The protein below binds the small molecule below.
Small molecule (SMILES): CC(=O)N[C@@H]1[C@@H](O)[C@H](O)[C@@H](CO)O[C@H]1O

Binding-site contacts:
Ligand atom C5 contacts residue ASN454 of chain 2.A at 3.8 Å.
Ligand atom O5 contacts residue ASN454 of chain 2.A at 2.5 Å (h-bond).
Ligand atom C7 contacts residue ASN454 of chain 2.A at 3.5 Å.
Ligand atom C7 contacts residue GLU452 of chain 2.A at 4.0 Å.
Ligand atom C2 contacts residue ASN454 of chain 2.A at 2.4 Å.
Ligand atom C3 contacts residue ASN454 of chain 2.A at 3.9 Å.
Ligand atom C1 contacts residue ASN454 of chain 2.A at 1.5 Å.
Ligand atom N2 contacts residue ASN454 of chain 2.A at 2.9 Å (h-bond).
Ligand atom C8 contacts residue LEU453 of chain 2.A at 4.0 Å (hydrophobic).
Ligand atom O7 contacts residue ASN454 of chain 2.A at 3.7 Å.
Ligand atom C4 contacts residue ASN454 of chain 2.A at 4.4 Å.
Ligand atom N2 contacts residue GLU452 of chain 2.A at 3.9 Å.
Ligand atom C8 contacts residue GLU452 of chain 2.A at 3.5 Å.

Sequence of chain 2.A:
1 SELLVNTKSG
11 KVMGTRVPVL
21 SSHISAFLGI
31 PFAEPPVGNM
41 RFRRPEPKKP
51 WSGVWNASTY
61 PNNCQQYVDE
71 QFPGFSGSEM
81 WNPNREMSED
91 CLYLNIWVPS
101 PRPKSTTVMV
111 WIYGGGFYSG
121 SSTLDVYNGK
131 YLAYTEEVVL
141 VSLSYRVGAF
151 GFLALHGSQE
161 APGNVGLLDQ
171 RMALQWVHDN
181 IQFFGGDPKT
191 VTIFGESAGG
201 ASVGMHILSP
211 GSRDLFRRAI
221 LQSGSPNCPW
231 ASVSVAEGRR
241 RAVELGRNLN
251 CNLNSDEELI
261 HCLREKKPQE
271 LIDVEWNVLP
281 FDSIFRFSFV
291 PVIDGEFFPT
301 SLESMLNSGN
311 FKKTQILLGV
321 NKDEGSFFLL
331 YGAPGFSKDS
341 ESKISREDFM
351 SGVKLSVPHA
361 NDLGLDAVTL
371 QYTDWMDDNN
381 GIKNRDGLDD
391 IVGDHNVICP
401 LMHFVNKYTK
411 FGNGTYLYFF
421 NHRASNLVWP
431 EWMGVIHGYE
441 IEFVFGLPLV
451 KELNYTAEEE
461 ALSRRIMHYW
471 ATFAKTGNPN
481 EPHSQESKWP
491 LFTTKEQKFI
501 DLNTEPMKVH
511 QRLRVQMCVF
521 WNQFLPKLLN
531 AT